Binding-site contacts:
Ligand atom O3G contacts residue GLY189 of chain 1.C at 3.7 Å.
Ligand atom O2G contacts residue SER188 of chain 1.C at 3.4 Å.
Ligand atom O3B contacts residue SER180 of chain 1.C at 3.4 Å (h-bond).
Ligand atom O2G contacts residue ARG149 of chain 1.C at 3.4 Å (salt-bridge).
Ligand atom O1G contacts residue MN1 of chain 1.D at 4.2 Å.
Ligand atom O2B contacts residue MN1 of chain 1.D at 3.8 Å.
Ligand atom PG contacts residue ASP190 of chain 1.C at 3.8 Å.
Ligand atom O3G contacts residue ASP190 of chain 1.C at 2.3 Å (salt-bridge).
Ligand atom PG contacts residue SER188 of chain 1.C at 4.2 Å.
Ligand atom O2G contacts residue SER180 of chain 1.C at 3.2 Å (h-bond).
Ligand atom O1G contacts residue GLY189 of chain 1.C at 4.4 Å.
Ligand atom PB contacts residue SER180 of chain 1.C at 3.8 Å.
Ligand atom O3A contacts residue MN1 of chain 1.D at 3.7 Å.
Ligand atom PG contacts residue SER180 of chain 1.C at 3.1 Å.
Ligand atom O3G contacts residue ASP192 of chain 1.C at 4.5 Å.
Ligand atom O1G contacts residue SER188 of chain 1.C at 3.8 Å.
Ligand atom O1B contacts residue SER180 of chain 1.C at 3.8 Å.
Ligand atom O1B contacts residue ARG183 of chain 1.C at 3.1 Å (salt-bridge).
Ligand atom O3B contacts residue MN1 of chain 1.D at 3.9 Å.
Ligand atom O1G contacts residue GLY179 of chain 1.C at 4.2 Å.
Ligand atom O2B contacts residue GLY179 of chain 1.C at 3.1 Å.
Ligand atom O1G contacts residue SER180 of chain 1.C at 2.6 Å (h-bond).
Ligand atom O2B contacts residue SER180 of chain 1.C at 3.6 Å (h-bond).
Ligand atom O3G contacts residue MN1 of chain 1.D at 2.8 Å.
Ligand atom O2B contacts residue ASP192 of chain 1.C at 4.5 Å.
Ligand atom O2B contacts residue PHE272 of chain 1.C at 4.5 Å.
Ligand atom PG contacts residue MN1 of chain 1.D at 3.9 Å.
Ligand atom O2G contacts residue GLY189 of chain 1.C at 2.8 Å (h-bond).
Ligand atom PG contacts residue GLY189 of chain 1.C at 3.7 Å.
Ligand atom O1G contacts residue ASP190 of chain 1.C at 3.9 Å.
Ligand atom PB contacts residue MN1 of chain 1.D at 4.1 Å.
Ligand atom O3A contacts residue DA8 of chain 1.B at 4.3 Å.
Ligand atom PB contacts residue GLY179 of chain 1.C at 4.4 Å.
Ligand atom PB contacts residue ARG183 of chain 1.C at 4.2 Å.

A protein and the small-molecule ligand that binds it are described below.
Small molecule (SMILES): Nc1ncnc2c1ncn2[C@H]1C[C@H](O)[C@@H](CO[P](=O)(O)O[P](=O)(O)OP(=O)(O)O)O1

Sequence of chain 1.C:
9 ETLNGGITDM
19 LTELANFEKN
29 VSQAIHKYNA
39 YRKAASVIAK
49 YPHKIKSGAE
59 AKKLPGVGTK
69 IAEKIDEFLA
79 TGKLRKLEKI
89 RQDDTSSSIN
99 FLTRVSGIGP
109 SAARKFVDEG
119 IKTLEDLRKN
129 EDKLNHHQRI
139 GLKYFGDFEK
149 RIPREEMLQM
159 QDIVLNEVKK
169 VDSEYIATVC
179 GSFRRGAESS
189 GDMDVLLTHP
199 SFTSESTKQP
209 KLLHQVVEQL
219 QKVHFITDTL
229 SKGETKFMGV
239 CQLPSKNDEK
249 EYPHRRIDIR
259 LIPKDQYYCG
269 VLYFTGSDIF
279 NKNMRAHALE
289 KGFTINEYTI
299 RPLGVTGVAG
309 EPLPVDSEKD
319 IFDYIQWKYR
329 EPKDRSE